Sequence of chain 1.A:
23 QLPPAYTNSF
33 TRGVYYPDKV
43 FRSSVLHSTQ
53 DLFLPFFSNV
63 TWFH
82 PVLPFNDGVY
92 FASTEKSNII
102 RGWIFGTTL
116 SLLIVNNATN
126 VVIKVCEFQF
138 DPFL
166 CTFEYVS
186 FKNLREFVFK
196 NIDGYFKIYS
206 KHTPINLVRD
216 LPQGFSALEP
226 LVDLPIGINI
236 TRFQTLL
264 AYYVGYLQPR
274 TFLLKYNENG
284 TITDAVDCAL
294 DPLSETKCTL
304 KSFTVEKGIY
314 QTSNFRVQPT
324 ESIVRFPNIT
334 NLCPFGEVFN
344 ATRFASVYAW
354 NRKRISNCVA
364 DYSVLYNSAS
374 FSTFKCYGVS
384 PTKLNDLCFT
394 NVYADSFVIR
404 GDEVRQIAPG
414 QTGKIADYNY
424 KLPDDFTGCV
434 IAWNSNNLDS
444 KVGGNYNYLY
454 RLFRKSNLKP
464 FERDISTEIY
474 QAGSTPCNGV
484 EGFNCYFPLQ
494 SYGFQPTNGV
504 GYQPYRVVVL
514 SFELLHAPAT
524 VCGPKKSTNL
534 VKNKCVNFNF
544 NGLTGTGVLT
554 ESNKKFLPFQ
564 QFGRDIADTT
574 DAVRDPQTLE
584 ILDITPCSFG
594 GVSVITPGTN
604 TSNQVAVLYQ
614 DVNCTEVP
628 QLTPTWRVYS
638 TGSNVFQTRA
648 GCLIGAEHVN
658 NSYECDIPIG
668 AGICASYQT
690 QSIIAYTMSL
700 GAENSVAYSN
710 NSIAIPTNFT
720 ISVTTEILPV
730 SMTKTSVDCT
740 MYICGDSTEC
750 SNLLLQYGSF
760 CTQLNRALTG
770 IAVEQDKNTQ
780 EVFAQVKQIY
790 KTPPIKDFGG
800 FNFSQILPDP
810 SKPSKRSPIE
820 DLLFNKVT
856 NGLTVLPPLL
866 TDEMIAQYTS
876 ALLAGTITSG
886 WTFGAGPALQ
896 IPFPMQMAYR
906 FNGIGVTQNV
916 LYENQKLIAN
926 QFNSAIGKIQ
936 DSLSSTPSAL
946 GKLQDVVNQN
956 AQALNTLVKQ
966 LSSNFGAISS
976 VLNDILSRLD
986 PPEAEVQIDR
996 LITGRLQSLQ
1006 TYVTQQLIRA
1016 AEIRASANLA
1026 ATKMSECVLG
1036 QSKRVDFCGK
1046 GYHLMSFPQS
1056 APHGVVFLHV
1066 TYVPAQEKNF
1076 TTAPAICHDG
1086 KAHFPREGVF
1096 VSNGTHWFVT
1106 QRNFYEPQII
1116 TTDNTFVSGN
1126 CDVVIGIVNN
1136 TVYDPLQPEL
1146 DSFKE

The small molecule below binds the protein below.
Small molecule (SMILES): CC(=O)N[C@H]1[C@H](O[C@H]2[C@H](O)[C@@H](NC(C)=O)CO[C@@H]2CO)O[C@H](CO)[C@@H](O)[C@@H]1O

Binding-site contacts:
Ligand atom N2 contacts residue ASN801 of chain 1.A at 2.9 Å (h-bond).
Ligand atom C3 contacts residue ASN801 of chain 1.A at 3.8 Å.
Ligand atom C2 contacts residue ASN801 of chain 1.A at 2.4 Å.
Ligand atom C4 contacts residue ASN801 of chain 1.A at 4.2 Å.
Ligand atom C5 contacts residue ASN801 of chain 1.A at 3.6 Å.
Ligand atom C6 contacts residue SER803 of chain 1.A at 4.2 Å.
Ligand atom O7 contacts residue ASN801 of chain 1.A at 4.3 Å.
Ligand atom C1 contacts residue SER803 of chain 1.A at 3.4 Å.
Ligand atom C1 contacts residue ASN801 of chain 1.A at 1.4 Å.
Ligand atom C5 contacts residue SER803 of chain 1.A at 3.4 Å.
Ligand atom O5 contacts residue SER803 of chain 1.A at 3.4 Å (h-bond).
Ligand atom O5 contacts residue ASN801 of chain 1.A at 2.3 Å (h-bond).
Ligand atom C7 contacts residue ASN801 of chain 1.A at 3.8 Å.